Sequence of chain 1.A:
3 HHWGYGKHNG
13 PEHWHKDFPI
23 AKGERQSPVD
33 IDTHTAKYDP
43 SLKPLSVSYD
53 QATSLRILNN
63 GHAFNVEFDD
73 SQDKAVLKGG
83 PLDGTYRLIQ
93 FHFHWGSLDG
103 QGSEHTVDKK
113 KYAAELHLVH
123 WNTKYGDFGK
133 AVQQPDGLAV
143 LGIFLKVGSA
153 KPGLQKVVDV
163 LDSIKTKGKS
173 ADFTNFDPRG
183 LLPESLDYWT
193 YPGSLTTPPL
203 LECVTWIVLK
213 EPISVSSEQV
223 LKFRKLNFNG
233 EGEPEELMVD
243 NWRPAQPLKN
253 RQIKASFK

Binding-site contacts:
Ligand atom N21 contacts residue HIS119 of chain 1.A at 3.5 Å (h-bond).
Ligand atom C23 contacts residue VAL121 of chain 1.A at 3.7 Å (hydrophobic).
Ligand atom C17 contacts residue THR199 of chain 1.A at 3.2 Å.
Ligand atom O1 contacts residue PHE130 of chain 1.A at 3.4 Å.
Ligand atom O27 contacts residue ASN67 of chain 1.A at 3.1 Å (h-bond).
Ligand atom C23 contacts residue HIS94 of chain 1.A at 3.9 Å.
Ligand atom N21 contacts residue THR198 of chain 1.A at 2.8 Å (h-bond).
Ligand atom C13 contacts residue PHE130 of chain 1.A at 3.5 Å (hydrophobic).
Ligand atom O22 contacts residue VAL142 of chain 1.A at 3.8 Å.
Ligand atom O22 contacts residue HIS94 of chain 1.A at 3.4 Å.
Ligand atom C16 contacts residue GOL1 of chain 1.D at 3.7 Å.
Ligand atom N21 contacts residue HIS96 of chain 1.A at 3.4 Å (h-bond).
Ligand atom C15 contacts residue GOL1 of chain 1.D at 3.7 Å.
Ligand atom N14 contacts residue GOL1 of chain 1.D at 3.9 Å.
Ligand atom C26 contacts residue GOL1 of chain 1.D at 3.8 Å.
Ligand atom C12 contacts residue PHE130 of chain 1.A at 3.8 Å (hydrophobic).
Ligand atom O25 contacts residue GLN92 of chain 1.A at 2.9 Å (h-bond).
Ligand atom O20 contacts residue THR198 of chain 1.A at 3.0 Å (h-bond).
Ligand atom C6 contacts residue ILE91 of chain 1.A at 3.8 Å (hydrophobic).
Ligand atom N21 contacts residue ZN1 of chain 1.B at 2.0 Å.
Ligand atom O20 contacts residue TRP208 of chain 1.A at 3.5 Å.
Ligand atom C16 contacts residue THR199 of chain 1.A at 3.4 Å.
Ligand atom C5 contacts residue GLU69 of chain 1.A at 3.7 Å.
Ligand atom O22 contacts residue HIS119 of chain 1.A at 3.5 Å (h-bond).
Ligand atom N21 contacts residue HIS94 of chain 1.A at 3.4 Å (h-bond).
Ligand atom C18 contacts residue LEU197 of chain 1.A at 3.8 Å (hydrophobic).
Ligand atom O20 contacts residue LEU197 of chain 1.A at 3.4 Å.
Ligand atom C23 contacts residue LEU197 of chain 1.A at 3.8 Å (hydrophobic).
Ligand atom C13 contacts residue GOL1 of chain 1.D at 3.8 Å.
Ligand atom O22 contacts residue ZN1 of chain 1.B at 3.1 Å.
Ligand atom N10 contacts residue ASN67 of chain 1.A at 3.9 Å.
Ligand atom C26 contacts residue ASN67 of chain 1.A at 3.7 Å.
Ligand atom O22 contacts residue VAL121 of chain 1.A at 3.9 Å.
Ligand atom C24 contacts residue GLN92 of chain 1.A at 3.6 Å.
Ligand atom O25 contacts residue PHE130 of chain 1.A at 3.5 Å.
Ligand atom O27 contacts residue GOL1 of chain 1.D at 2.7 Å (h-bond).
Ligand atom C4 contacts residue ILE91 of chain 1.A at 3.9 Å (hydrophobic).
Ligand atom C17 contacts residue LEU197 of chain 1.A at 3.9 Å (hydrophobic).
Ligand atom S19 contacts residue ZN1 of chain 1.B at 3.1 Å.
Ligand atom C13 contacts residue GLN92 of chain 1.A at 3.8 Å.

A small-molecule ligand and the protein it binds are described below.
Small molecule (SMILES): NS(=O)(=O)c1ccc(NC(=O)CN2C(=O)NC3(CCCCCC3)C2=O)cc1